Sequence of chain 2.A:
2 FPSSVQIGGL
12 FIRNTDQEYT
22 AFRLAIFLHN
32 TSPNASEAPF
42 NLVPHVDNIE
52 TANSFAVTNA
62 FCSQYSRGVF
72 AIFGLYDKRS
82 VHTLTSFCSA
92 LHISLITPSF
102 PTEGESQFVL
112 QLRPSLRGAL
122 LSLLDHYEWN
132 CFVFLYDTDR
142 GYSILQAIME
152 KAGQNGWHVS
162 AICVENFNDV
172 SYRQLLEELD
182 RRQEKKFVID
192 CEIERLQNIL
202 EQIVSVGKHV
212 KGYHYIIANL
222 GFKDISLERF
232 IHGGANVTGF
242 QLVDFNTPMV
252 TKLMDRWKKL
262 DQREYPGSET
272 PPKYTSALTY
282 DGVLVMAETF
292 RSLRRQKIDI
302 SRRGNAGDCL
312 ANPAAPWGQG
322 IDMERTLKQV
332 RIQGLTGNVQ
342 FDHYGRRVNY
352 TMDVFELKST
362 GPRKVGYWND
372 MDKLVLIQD

Binding-site contacts:
Ligand atom O4 contacts residue HIS127 of chain 2.A at 3.6 Å.
Ligand atom O7 contacts residue HIS215 of chain 2.A at 3.4 Å (h-bond).
Ligand atom C5 contacts residue ASN237 of chain 2.A at 3.6 Å.
Ligand atom C5 contacts residue HIS127 of chain 2.A at 3.7 Å.
Ligand atom C6 contacts residue GLU357 of chain 2.A at 3.1 Å.
Ligand atom C5 contacts residue GLU357 of chain 2.A at 4.2 Å.
Ligand atom N2 contacts residue ASN237 of chain 2.A at 3.0 Å (h-bond).
Ligand atom O6 contacts residue GLU357 of chain 2.A at 3.8 Å.
Ligand atom O5 contacts residue ASN237 of chain 2.A at 2.3 Å (h-bond).
Ligand atom O6 contacts residue HIS127 of chain 2.A at 4.0 Å.
Ligand atom C8 contacts residue ASN237 of chain 2.A at 4.5 Å.
Ligand atom O5 contacts residue GLU357 of chain 2.A at 3.9 Å.
Ligand atom C7 contacts residue ASN237 of chain 2.A at 3.2 Å.
Ligand atom C4 contacts residue ASN237 of chain 2.A at 4.2 Å.
Ligand atom C2 contacts residue ASN237 of chain 2.A at 2.4 Å.
Ligand atom C2 contacts residue HIS215 of chain 2.A at 4.2 Å.
Ligand atom C6 contacts residue HIS127 of chain 2.A at 3.5 Å.
Ligand atom O5 contacts residue HIS215 of chain 2.A at 4.2 Å.
Ligand atom C3 contacts residue ASN237 of chain 2.A at 3.8 Å.
Ligand atom C8 contacts residue GLY213 of chain 2.A at 4.5 Å.
Ligand atom C1 contacts residue ASN237 of chain 2.A at 1.4 Å.
Ligand atom C1 contacts residue HIS215 of chain 2.A at 4.1 Å.
Ligand atom O7 contacts residue ASN237 of chain 2.A at 2.9 Å (h-bond).
Ligand atom C7 contacts residue HIS215 of chain 2.A at 4.5 Å.
Ligand atom C4 contacts residue HIS127 of chain 2.A at 4.3 Å.

This protein binds this small molecule.
Small molecule (SMILES): CC(=O)N[C@H]1[C@H](O[C@H]2[C@H](O)[C@@H](NC(C)=O)CO[C@@H]2CO)O[C@H](CO)[C@@H](O)[C@@H]1O